Binding-site contacts:
Ligand atom N1 contacts residue ILE231 of chain 1.B at 3.6 Å (h-bond).
Ligand atom C8 contacts residue ALA137 of chain 1.B at 3.8 Å (hydrophobic).
Ligand atom N6 contacts residue ASN257 of chain 1.B at 2.9 Å (h-bond).
Ligand atom C2 contacts residue MSE233 of chain 1.B at 3.4 Å.
Ligand atom N7 contacts residue ALA137 of chain 1.B at 3.6 Å.
Ligand atom C4 contacts residue TYR214 of chain 1.B at 4.1 Å (hydrophobic).
Ligand atom C6 contacts residue ASN257 of chain 1.B at 3.9 Å.
Ligand atom C6 contacts residue GLU215 of chain 1.B at 3.4 Å.
Ligand atom C6 contacts residue ILE231 of chain 1.B at 3.6 Å (hydrophobic).
Ligand atom C6 contacts residue TYR214 of chain 1.B at 3.8 Å (hydrophobic).
Ligand atom C6 contacts residue TYR220 of chain 1.B at 3.6 Å (hydrophobic).
Ligand atom N3 contacts residue ILE231 of chain 1.B at 3.6 Å.
Ligand atom C5 contacts residue ASN257 of chain 1.B at 3.7 Å.
Ligand atom C4 contacts residue ILE231 of chain 1.B at 3.7 Å (hydrophobic).
Ligand atom N6 contacts residue GLY138 of chain 1.B at 3.4 Å.
Ligand atom C2 contacts residue GLU215 of chain 1.B at 3.3 Å.
Ligand atom N1 contacts residue GLU215 of chain 1.B at 2.5 Å (salt-bridge).
Ligand atom C4 contacts residue GLY232 of chain 1.B at 4.1 Å.
Ligand atom N3 contacts residue GLY232 of chain 1.B at 3.5 Å.
Ligand atom N9 contacts residue ALA137 of chain 1.B at 4.1 Å.
Ligand atom C8 contacts residue VAL273 of chain 1.B at 3.9 Å (hydrophobic).
Ligand atom C8 contacts residue ALA136 of chain 1.B at 3.8 Å (hydrophobic).
Ligand atom N6 contacts residue GLU215 of chain 1.B at 3.4 Å (salt-bridge).
Ligand atom C2 contacts residue ILE231 of chain 1.B at 3.6 Å (hydrophobic).
Ligand atom C5 contacts residue TYR214 of chain 1.B at 3.9 Å (hydrophobic).
Ligand atom N7 contacts residue GLY138 of chain 1.B at 3.4 Å (h-bond).
Ligand atom C8 contacts residue ASN257 of chain 1.B at 3.6 Å.
Ligand atom N6 contacts residue TYR220 of chain 1.B at 2.6 Å (h-bond).
Ligand atom N9 contacts residue ALA136 of chain 1.B at 3.5 Å (h-bond).
Ligand atom N1 contacts residue TYR214 of chain 1.B at 4.0 Å.
Ligand atom C5 contacts residue ALA137 of chain 1.B at 4.0 Å (hydrophobic).
Ligand atom C6 contacts residue GLY138 of chain 1.B at 3.7 Å.
Ligand atom C5 contacts residue GLY138 of chain 1.B at 3.5 Å.
Ligand atom C8 contacts residue THR256 of chain 1.B at 3.3 Å.
Ligand atom N7 contacts residue THR256 of chain 1.B at 3.5 Å (h-bond).
Ligand atom N7 contacts residue ASN257 of chain 1.B at 2.7 Å (h-bond).
Ligand atom N3 contacts residue MSE233 of chain 1.B at 3.5 Å.
Ligand atom N1 contacts residue TYR220 of chain 1.B at 3.9 Å.
Ligand atom C2 contacts residue GLY232 of chain 1.B at 3.9 Å.
Ligand atom C5 contacts residue ILE231 of chain 1.B at 3.6 Å (hydrophobic).

A small-molecule ligand and the protein it binds are described below.
Small molecule (SMILES): Nc1ncnc2c1ncn2[C@H]1C[C@H](O)[C@@H](COP(=O)(O)O)O1

Sequence of chain 1.B:
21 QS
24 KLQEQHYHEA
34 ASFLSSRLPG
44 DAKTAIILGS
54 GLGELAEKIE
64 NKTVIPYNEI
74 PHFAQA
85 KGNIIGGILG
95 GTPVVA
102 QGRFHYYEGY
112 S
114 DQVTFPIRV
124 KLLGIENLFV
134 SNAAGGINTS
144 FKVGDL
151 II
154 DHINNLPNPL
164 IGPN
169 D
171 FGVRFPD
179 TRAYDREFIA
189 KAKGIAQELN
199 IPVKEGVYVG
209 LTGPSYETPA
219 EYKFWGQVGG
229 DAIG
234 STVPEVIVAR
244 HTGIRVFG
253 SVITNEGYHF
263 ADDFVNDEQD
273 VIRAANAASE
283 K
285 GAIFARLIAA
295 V